A small-molecule ligand and the protein it binds are described below.
Small molecule (SMILES): C[C@]12CC[C@@H]3c4ccc(O)cc4CC[C@H]3[C@@H]1CC[C@@H]2O

Binding-site contacts:
Ligand atom O17 contacts residue HIS231 of chain 1.B at 2.9 Å (h-bond).
Ligand atom O17 contacts residue MET50 of chain 1.B at 3.6 Å.
Ligand atom C10 contacts residue PHE111 of chain 1.B at 3.8 Å (hydrophobic).
Ligand atom C12 contacts residue LEU53 of chain 1.B at 4.1 Å (hydrophobic).
Ligand atom C1 contacts residue ALA57 of chain 1.B at 3.9 Å (hydrophobic).
Ligand atom C17 contacts residue MET50 of chain 1.B at 4.2 Å (hydrophobic).
Ligand atom C15 contacts residue GLY228 of chain 1.B at 4.2 Å.
Ligand atom C16 contacts residue GLY228 of chain 1.B at 3.8 Å.
Ligand atom C2 contacts residue ALA57 of chain 1.B at 4.2 Å (hydrophobic).
Ligand atom C18 contacts residue LEU91 of chain 1.B at 4.1 Å (hydrophobic).
Ligand atom C16 contacts residue HIS231 of chain 1.B at 3.5 Å.
Ligand atom C4 contacts residue LEU94 of chain 1.B at 3.7 Å (hydrophobic).
Ligand atom C3 contacts residue LEU94 of chain 1.B at 4.1 Å (hydrophobic).
Ligand atom C6 contacts residue LEU98 of chain 1.B at 4.0 Å (hydrophobic).
Ligand atom C15 contacts residue ILE131 of chain 1.B at 4.2 Å (hydrophobic).
Ligand atom C2 contacts residue LEU56 of chain 1.B at 4.0 Å (hydrophobic).
Ligand atom C6 contacts residue PHE111 of chain 1.B at 4.2 Å (hydrophobic).
Ligand atom C17 contacts residue HIS231 of chain 1.B at 3.5 Å.
Ligand atom C2 contacts residue PHE111 of chain 1.B at 4.2 Å (hydrophobic).
Ligand atom O3 contacts residue ARG101 of chain 1.B at 3.1 Å (salt-bridge).
Ligand atom C3 contacts residue GLU60 of chain 1.B at 3.2 Å.
Ligand atom C2 contacts residue LEU53 of chain 1.B at 4.2 Å (hydrophobic).
Ligand atom O3 contacts residue GLU60 of chain 1.B at 2.5 Å (salt-bridge).
Ligand atom O3 contacts residue LEU94 of chain 1.B at 3.8 Å.
Ligand atom C1 contacts residue LEU53 of chain 1.B at 3.6 Å (hydrophobic).
Ligand atom C7 contacts residue MET95 of chain 1.B at 4.2 Å (hydrophobic).
Ligand atom C11 contacts residue LEU53 of chain 1.B at 3.9 Å (hydrophobic).
Ligand atom C9 contacts residue PHE111 of chain 1.B at 4.1 Å (hydrophobic).
Ligand atom C3 contacts residue ARG101 of chain 1.B at 4.1 Å.
Ligand atom O17 contacts residue LEU232 of chain 1.B at 3.5 Å.
Ligand atom C5 contacts residue PHE111 of chain 1.B at 3.8 Å (hydrophobic).
Ligand atom C2 contacts residue GLU60 of chain 1.B at 3.2 Å.
Ligand atom C16 contacts residue ILE131 of chain 1.B at 4.1 Å (hydrophobic).
Ligand atom O17 contacts residue GLY228 of chain 1.B at 4.1 Å.
Ligand atom C1 contacts residue PHE111 of chain 1.B at 4.1 Å (hydrophobic).
Ligand atom C17 contacts residue MET128 of chain 1.B at 4.2 Å (hydrophobic).
Ligand atom C4 contacts residue PHE111 of chain 1.B at 4.2 Å (hydrophobic).
Ligand atom C7 contacts residue PHE111 of chain 1.B at 4.2 Å (hydrophobic).
Ligand atom C4 contacts residue LEU98 of chain 1.B at 4.1 Å (hydrophobic).
Ligand atom C6 contacts residue MET95 of chain 1.B at 3.8 Å (hydrophobic).

Sequence of chain 1.B:
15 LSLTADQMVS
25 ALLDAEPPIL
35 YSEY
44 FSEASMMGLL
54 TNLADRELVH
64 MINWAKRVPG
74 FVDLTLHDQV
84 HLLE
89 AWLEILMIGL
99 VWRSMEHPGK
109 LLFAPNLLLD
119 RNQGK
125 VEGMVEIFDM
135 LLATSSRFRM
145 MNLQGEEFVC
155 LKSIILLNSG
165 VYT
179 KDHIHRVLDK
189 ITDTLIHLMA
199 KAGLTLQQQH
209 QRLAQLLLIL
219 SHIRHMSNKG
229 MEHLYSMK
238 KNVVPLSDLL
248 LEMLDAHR